Sequence of chain 1.A:
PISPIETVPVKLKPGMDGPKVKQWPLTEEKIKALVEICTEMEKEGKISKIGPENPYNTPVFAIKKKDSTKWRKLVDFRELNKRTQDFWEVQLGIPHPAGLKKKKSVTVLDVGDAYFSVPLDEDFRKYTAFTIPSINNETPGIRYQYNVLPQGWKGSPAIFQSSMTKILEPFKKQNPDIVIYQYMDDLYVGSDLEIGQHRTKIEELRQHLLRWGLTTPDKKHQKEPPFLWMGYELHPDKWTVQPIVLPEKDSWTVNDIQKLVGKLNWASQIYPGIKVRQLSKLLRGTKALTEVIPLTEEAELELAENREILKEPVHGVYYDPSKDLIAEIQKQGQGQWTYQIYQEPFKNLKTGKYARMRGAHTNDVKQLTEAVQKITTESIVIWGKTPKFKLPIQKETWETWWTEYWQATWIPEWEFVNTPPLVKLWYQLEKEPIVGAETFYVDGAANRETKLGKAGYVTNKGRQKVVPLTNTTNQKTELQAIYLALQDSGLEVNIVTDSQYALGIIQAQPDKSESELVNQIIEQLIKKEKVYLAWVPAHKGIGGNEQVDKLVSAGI

The small molecule below binds the protein below.
Small molecule (SMILES): COc1ccc2c(c1)N(C(=O)OC(C)C)[C@@H](CSC)C(=S)N2

Binding-site contacts:
Ligand atom C10 contacts residue TRP229 of chain 1.A at 3.4 Å (hydrophobic).
Ligand atom C2 contacts residue LEU100 of chain 1.A at 3.3 Å (hydrophobic).
Ligand atom C11 contacts residue TRP229 of chain 1.A at 3.0 Å (hydrophobic).
Ligand atom C14 contacts residue VAL179 of chain 1.A at 3.5 Å (hydrophobic).
Ligand atom S2 contacts residue TYR188 of chain 1.A at 3.1 Å (h-bond).
Ligand atom S1 contacts residue LEU100 of chain 1.A at 3.9 Å.
Ligand atom C4 contacts residue LEU100 of chain 1.A at 3.1 Å (hydrophobic).
Ligand atom C9 contacts residue LEU100 of chain 1.A at 3.4 Å (hydrophobic).
Ligand atom O3 contacts residue PHE227 of chain 1.A at 3.4 Å.
Ligand atom O1 contacts residue TYR181 of chain 1.A at 3.8 Å.
Ligand atom C7 contacts residue TYR318 of chain 1.A at 3.0 Å (hydrophobic).
Ligand atom C12 contacts residue TYR181 of chain 1.A at 3.7 Å (hydrophobic).
Ligand atom C15 contacts residue LEU234 of chain 1.A at 3.2 Å (hydrophobic).
Ligand atom C3 contacts residue LEU100 of chain 1.A at 3.4 Å (hydrophobic).
Ligand atom C15 contacts residue PHE227 of chain 1.A at 3.1 Å (hydrophobic).
Ligand atom C14 contacts residue TYR188 of chain 1.A at 2.2 Å (hydrophobic).
Ligand atom C1 contacts residue LEU100 of chain 1.A at 3.2 Å (hydrophobic).
Ligand atom N1 contacts residue LEU100 of chain 1.A at 2.9 Å.
Ligand atom C14 contacts residue VAL189 of chain 1.A at 3.4 Å (hydrophobic).
Ligand atom C12 contacts residue TRP229 of chain 1.A at 3.2 Å (hydrophobic).
Ligand atom C3 contacts residue LYS101 of chain 1.A at 3.7 Å.
Ligand atom C15 contacts residue HIS235 of chain 1.A at 3.8 Å.
Ligand atom C2 contacts residue LYS101 of chain 1.A at 3.5 Å.
Ligand atom C11 contacts residue LEU100 of chain 1.A at 3.5 Å (hydrophobic).
Ligand atom N2 contacts residue LEU100 of chain 1.A at 3.2 Å.
Ligand atom O2 contacts residue TYR188 of chain 1.A at 3.0 Å.
Ligand atom C12 contacts residue TYR188 of chain 1.A at 3.1 Å (hydrophobic).
Ligand atom S1 contacts residue LYS101 of chain 1.A at 3.2 Å (salt-bridge).
Ligand atom O3 contacts residue LEU234 of chain 1.A at 3.8 Å.
Ligand atom C10 contacts residue LEU234 of chain 1.A at 3.9 Å (hydrophobic).
Ligand atom O1 contacts residue LEU100 of chain 1.A at 3.9 Å.
Ligand atom C15 contacts residue PRO225 of chain 1.A at 3.7 Å (hydrophobic).
Ligand atom C8 contacts residue TYR318 of chain 1.A at 3.1 Å (hydrophobic).
Ligand atom C11 contacts residue PRO95 of chain 1.A at 3.6 Å (hydrophobic).
Ligand atom C14 contacts residue GLY190 of chain 1.A at 3.0 Å.
Ligand atom C7 contacts residue HIS235 of chain 1.A at 3.9 Å.
Ligand atom C10 contacts residue TYR188 of chain 1.A at 3.5 Å (hydrophobic).
Ligand atom N2 contacts residue LYS101 of chain 1.A at 2.7 Å (salt-bridge).
Ligand atom C8 contacts residue LYS101 of chain 1.A at 3.9 Å.
Ligand atom O2 contacts residue LEU100 of chain 1.A at 3.9 Å.